A small-molecule ligand and the protein it binds are described below.
Small molecule (SMILES): CC(=O)N[C@@H]1[C@@H](O)[C@H](O)[C@@H](CO)O[C@H]1O

Sequence of chain 3.A:
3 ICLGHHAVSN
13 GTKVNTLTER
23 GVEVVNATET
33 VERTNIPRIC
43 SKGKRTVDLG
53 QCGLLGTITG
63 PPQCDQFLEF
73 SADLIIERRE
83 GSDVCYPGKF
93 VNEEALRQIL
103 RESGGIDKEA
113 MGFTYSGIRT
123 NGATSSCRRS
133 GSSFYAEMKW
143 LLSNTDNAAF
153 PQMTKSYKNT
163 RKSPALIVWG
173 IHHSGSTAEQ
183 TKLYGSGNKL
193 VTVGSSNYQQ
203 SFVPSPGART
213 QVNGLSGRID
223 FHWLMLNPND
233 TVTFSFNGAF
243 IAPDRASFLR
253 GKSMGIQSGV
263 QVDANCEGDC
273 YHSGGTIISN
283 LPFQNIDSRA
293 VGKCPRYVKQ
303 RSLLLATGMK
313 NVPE

Binding-site contacts:
Ligand atom C3 contacts residue ASN28 of chain 3.A at 3.8 Å.
Ligand atom C6 contacts residue THR30 of chain 3.A at 3.5 Å.
Ligand atom C2 contacts residue ASN28 of chain 3.A at 2.4 Å.
Ligand atom O7 contacts residue ASN28 of chain 3.A at 3.1 Å (h-bond).
Ligand atom C5 contacts residue ASN28 of chain 3.A at 3.7 Å.
Ligand atom N2 contacts residue ASN28 of chain 3.A at 2.9 Å (h-bond).
Ligand atom O6 contacts residue THR30 of chain 3.A at 3.8 Å.
Ligand atom C4 contacts residue ASN28 of chain 3.A at 4.2 Å.
Ligand atom O5 contacts residue THR309 of chain 3.A at 4.0 Å.
Ligand atom C1 contacts residue THR309 of chain 3.A at 4.3 Å.
Ligand atom C7 contacts residue ASN28 of chain 3.A at 3.1 Å.
Ligand atom C1 contacts residue ASN28 of chain 3.A at 1.4 Å.
Ligand atom O5 contacts residue ASN28 of chain 3.A at 2.4 Å (h-bond).
Ligand atom C8 contacts residue ASN28 of chain 3.A at 4.3 Å.